Sequence of chain 1.A:
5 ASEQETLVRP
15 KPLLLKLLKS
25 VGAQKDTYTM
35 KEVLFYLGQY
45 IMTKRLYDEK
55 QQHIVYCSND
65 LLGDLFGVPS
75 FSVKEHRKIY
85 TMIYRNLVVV

Binding-site contacts:
Ligand atom CLAI contacts residue PHE75 of chain 1.A at 3.7 Å.
Ligand atom CAM contacts residue ILE45 of chain 1.A at 3.3 Å (hydrophobic).
Ligand atom CLAH contacts residue LEU38 of chain 1.A at 3.5 Å.
Ligand atom CAN contacts residue ILE83 of chain 1.A at 3.5 Å (hydrophobic).
Ligand atom CAB contacts residue ILE45 of chain 1.A at 3.7 Å (hydrophobic).
Ligand atom CLAI contacts residue ILE45 of chain 1.A at 3.6 Å.
Ligand atom CAA contacts residue MET46 of chain 1.A at 3.2 Å (hydrophobic).
Ligand atom CAB contacts residue VAL77 of chain 1.A at 4.0 Å (hydrophobic).
Ligand atom CLAI contacts residue PHE70 of chain 1.A at 3.8 Å.
Ligand atom NAT contacts residue GLY42 of chain 1.A at 3.8 Å.
Ligand atom CLAH contacts residue HIS80 of chain 1.A at 3.9 Å.
Ligand atom CAW contacts residue HIS80 of chain 1.A at 3.6 Å.
Ligand atom CAY contacts residue VAL77 of chain 1.A at 3.8 Å (hydrophobic).
Ligand atom CAO contacts residue HIS80 of chain 1.A at 3.7 Å.
Ligand atom CAQ contacts residue GLY42 of chain 1.A at 3.8 Å.
Ligand atom CAA contacts residue GLY42 of chain 1.A at 3.5 Å.
Ligand atom CAY contacts residue HIS80 of chain 1.A at 3.4 Å.
Ligand atom CAB contacts residue TYR51 of chain 1.A at 3.7 Å (hydrophobic).
Ligand atom CAX contacts residue ILE45 of chain 1.A at 3.4 Å (hydrophobic).
Ligand atom CAB contacts residue VAL59 of chain 1.A at 3.9 Å (hydrophobic).
Ligand atom O contacts residue VAL77 of chain 1.A at 3.7 Å.
Ligand atom CAK contacts residue HIS80 of chain 1.A at 3.3 Å.
Ligand atom CAN contacts residue HIS80 of chain 1.A at 3.3 Å.
Ligand atom OAE contacts residue PHE39 of chain 1.A at 3.9 Å.
Ligand atom CBB contacts residue GLY42 of chain 1.A at 3.8 Å.
Ligand atom CLAH contacts residue TYR84 of chain 1.A at 3.3 Å.
Ligand atom CAN contacts residue VAL77 of chain 1.A at 3.2 Å (hydrophobic).
Ligand atom CBB contacts residue LEU38 of chain 1.A at 3.6 Å (hydrophobic).
Ligand atom OAE contacts residue LEU38 of chain 1.A at 3.8 Å.
Ligand atom CAW contacts residue LEU38 of chain 1.A at 3.7 Å (hydrophobic).
Ligand atom CAL contacts residue HIS80 of chain 1.A at 3.5 Å.
Ligand atom CAC contacts residue TYR51 of chain 1.A at 3.9 Å (hydrophobic).
Ligand atom CAA contacts residue ILE45 of chain 1.A at 3.9 Å (hydrophobic).
Ligand atom CAR contacts residue VAL77 of chain 1.A at 3.6 Å (hydrophobic).
Ligand atom CAZ contacts residue LEU38 of chain 1.A at 4.0 Å (hydrophobic).
Ligand atom CAM contacts residue PHE75 of chain 1.A at 3.9 Å (hydrophobic).
Ligand atom NAT contacts residue LEU38 of chain 1.A at 2.9 Å (h-bond).
Ligand atom CLAI contacts residue ILE83 of chain 1.A at 3.9 Å.
Ligand atom CAQ contacts residue LEU38 of chain 1.A at 3.7 Å (hydrophobic).
Ligand atom CAK contacts residue ILE83 of chain 1.A at 3.5 Å (hydrophobic).

The protein below binds the small molecule below.
Small molecule (SMILES): CC(C)(C)NC(=O)[C@H](c1c(C(=O)O)[nH]c2cc(Cl)ccc12)N(C=O)Cc1ccc(Cl)cc1